Sequence of chain 1.A:
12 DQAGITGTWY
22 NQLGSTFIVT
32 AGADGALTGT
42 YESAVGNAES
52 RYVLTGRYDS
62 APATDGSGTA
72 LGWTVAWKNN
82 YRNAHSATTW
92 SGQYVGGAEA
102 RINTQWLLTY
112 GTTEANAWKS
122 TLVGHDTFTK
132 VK

The protein below binds the small molecule below.
Small molecule (SMILES): CC1(C)C(=O)N2C(C)(C)C(=O)N3c4ccc(C(=O)NCCCC[C@@H]5SC[C@@H]6NC(=O)N[C@@H]65)cc4N4C(=O)C(C)(C)N(C1=O)[Co]342

Binding-site contacts:
Ligand atom C17 contacts residue ASN48 of chain 1.A at 3.7 Å.
Ligand atom C22 contacts residue LYS120 of chain 1.C at 3.9 Å.
Ligand atom O2 contacts residue ASN48 of chain 1.A at 2.9 Å (h-bond).
Ligand atom S1 contacts residue THR89 of chain 1.A at 3.4 Å (h-bond).
Ligand atom N1 contacts residue VAL46 of chain 1.A at 3.6 Å.
Ligand atom O6 contacts residue TYR111 of chain 1.A at 3.0 Å.
Ligand atom O1 contacts residue ASP127 of chain 1.A at 3.7 Å.
Ligand atom C2 contacts residue VAL46 of chain 1.A at 3.7 Å (hydrophobic).
Ligand atom O2 contacts residue GLY47 of chain 1.A at 3.7 Å.
Ligand atom C10 contacts residue TRP78 of chain 1.A at 3.6 Å (hydrophobic).
Ligand atom C14 contacts residue TYR111 of chain 1.A at 3.5 Å (hydrophobic).
Ligand atom C5 contacts residue TRP119 of chain 1.C at 3.5 Å (hydrophobic).
Ligand atom C6 contacts residue VAL46 of chain 1.A at 3.9 Å (hydrophobic).
Ligand atom S1 contacts residue TRP78 of chain 1.A at 3.6 Å.
Ligand atom O3 contacts residue ASN48 of chain 1.A at 3.4 Å.
Ligand atom S1 contacts residue TRP91 of chain 1.A at 3.8 Å.
Ligand atom O1 contacts residue TYR42 of chain 1.A at 2.8 Å (h-bond).
Ligand atom C3 contacts residue TRP107 of chain 1.A at 3.7 Å (hydrophobic).
Ligand atom C3 contacts residue ASP127 of chain 1.A at 3.8 Å.
Ligand atom C1 contacts residue ASP127 of chain 1.A at 3.6 Å.
Ligand atom C1 contacts residue SER26 of chain 1.A at 3.6 Å.
Ligand atom C2 contacts residue TRP119 of chain 1.C at 3.5 Å (hydrophobic).
Ligand atom C8 contacts residue TRP78 of chain 1.A at 3.6 Å (hydrophobic).
Ligand atom C28 contacts residue TYR111 of chain 1.A at 3.7 Å (hydrophobic).
Ligand atom C18 contacts residue ASN48 of chain 1.A at 3.8 Å.
Ligand atom N3 contacts residue ALA85 of chain 1.A at 3.8 Å.
Ligand atom O1 contacts residue SER26 of chain 1.A at 2.7 Å (h-bond).
Ligand atom C10 contacts residue ASN48 of chain 1.A at 3.8 Å.
Ligand atom C25 contacts residue LYS120 of chain 1.C at 3.4 Å.
Ligand atom C1 contacts residue ASN22 of chain 1.A at 3.8 Å.
Ligand atom C8 contacts residue LEU109 of chain 1.A at 3.6 Å (hydrophobic).
Ligand atom N3 contacts residue SER87 of chain 1.A at 3.2 Å (h-bond).
Ligand atom N2 contacts residue ASP127 of chain 1.A at 2.7 Å (salt-bridge).
Ligand atom O1 contacts residue ASN22 of chain 1.A at 3.0 Å (h-bond).
Ligand atom C1 contacts residue TYR42 of chain 1.A at 3.6 Å (hydrophobic).
Ligand atom C4 contacts residue TRP107 of chain 1.A at 3.3 Å (hydrophobic).
Ligand atom C6 contacts residue SER44 of chain 1.A at 3.4 Å.
Ligand atom C1 contacts residue LEU24 of chain 1.A at 3.8 Å (hydrophobic).
Ligand atom O4 contacts residue LYS120 of chain 1.C at 2.9 Å (salt-bridge).
Ligand atom N1 contacts residue SER44 of chain 1.A at 3.0 Å (h-bond).

Sequence of chain 1.C:
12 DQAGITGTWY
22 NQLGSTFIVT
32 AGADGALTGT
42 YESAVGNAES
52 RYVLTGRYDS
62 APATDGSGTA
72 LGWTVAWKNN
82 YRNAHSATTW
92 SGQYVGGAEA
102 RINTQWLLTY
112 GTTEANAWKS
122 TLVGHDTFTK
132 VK